This protein binds this small molecule.
Small molecule (SMILES): CC(=O)N[C@H]1[C@H](O[C@H]2[C@H](O)[C@@H](NC(C)=O)CO[C@@H]2CO)O[C@H](CO)[C@@H](O)[C@@H]1O

Sequence of chain 1.C:
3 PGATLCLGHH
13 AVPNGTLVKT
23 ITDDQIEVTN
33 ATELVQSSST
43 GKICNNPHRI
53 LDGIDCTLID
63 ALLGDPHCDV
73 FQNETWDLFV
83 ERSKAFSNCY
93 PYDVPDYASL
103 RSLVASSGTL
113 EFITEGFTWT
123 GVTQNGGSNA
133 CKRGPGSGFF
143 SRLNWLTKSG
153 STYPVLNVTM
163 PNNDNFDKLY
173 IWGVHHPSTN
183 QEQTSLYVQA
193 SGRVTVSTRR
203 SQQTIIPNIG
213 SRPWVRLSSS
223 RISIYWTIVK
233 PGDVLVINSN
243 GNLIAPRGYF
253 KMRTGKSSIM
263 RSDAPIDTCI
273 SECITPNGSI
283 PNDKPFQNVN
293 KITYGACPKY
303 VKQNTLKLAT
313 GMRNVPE

Binding-site contacts:
Ligand atom O7 contacts residue ASN279 of chain 1.C at 3.0 Å (h-bond).
Ligand atom C6 contacts residue ASN292 of chain 1.C at 4.1 Å.
Ligand atom C5 contacts residue ASN292 of chain 1.C at 3.8 Å.
Ligand atom C3 contacts residue VAL291 of chain 1.C at 4.1 Å (hydrophobic).
Ligand atom C1 contacts residue ASN292 of chain 1.C at 4.0 Å.
Ligand atom C8 contacts residue SER39 of chain 1.C at 3.4 Å.
Ligand atom C2 contacts residue ASN279 of chain 1.C at 2.4 Å.
Ligand atom O5 contacts residue ASN292 of chain 1.C at 3.7 Å.
Ligand atom C4 contacts residue ASN279 of chain 1.C at 4.1 Å.
Ligand atom C1 contacts residue ASN279 of chain 1.C at 1.4 Å.
Ligand atom C8 contacts residue VAL291 of chain 1.C at 4.3 Å (hydrophobic).
Ligand atom C8 contacts residue GLU69 of chain 1.D at 3.5 Å.
Ligand atom N2 contacts residue ASN279 of chain 1.C at 2.9 Å (h-bond).
Ligand atom C3 contacts residue ASN279 of chain 1.C at 3.8 Å.
Ligand atom O5 contacts residue ASN279 of chain 1.C at 2.3 Å (h-bond).
Ligand atom C5 contacts residue ASN279 of chain 1.C at 3.6 Å.
Ligand atom N2 contacts residue VAL291 of chain 1.C at 3.6 Å.
Ligand atom C2 contacts residue VAL291 of chain 1.C at 3.9 Å (hydrophobic).
Ligand atom C8 contacts residue ASN279 of chain 1.C at 4.4 Å.
Ligand atom C1 contacts residue VAL291 of chain 1.C at 3.5 Å (hydrophobic).
Ligand atom C7 contacts residue VAL291 of chain 1.C at 4.4 Å (hydrophobic).
Ligand atom C7 contacts residue ASN279 of chain 1.C at 3.2 Å.

Sequence of chain 1.D:
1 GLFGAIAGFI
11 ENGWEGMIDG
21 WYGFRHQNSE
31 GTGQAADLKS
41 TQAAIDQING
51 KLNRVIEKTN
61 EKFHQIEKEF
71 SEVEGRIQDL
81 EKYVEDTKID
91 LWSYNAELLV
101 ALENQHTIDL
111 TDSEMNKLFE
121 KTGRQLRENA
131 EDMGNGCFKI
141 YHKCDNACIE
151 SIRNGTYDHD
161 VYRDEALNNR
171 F